Binding-site contacts:
Ligand atom O5 contacts residue ASN78 of chain 3.E at 2.2 Å (h-bond).
Ligand atom C8 contacts residue TYR23 of chain 3.E at 3.3 Å (hydrophobic).
Ligand atom O5 contacts residue ALA69 of chain 3.E at 3.5 Å.
Ligand atom N2 contacts residue ASN78 of chain 3.E at 3.2 Å (h-bond).
Ligand atom C6 contacts residue ASN78 of chain 3.E at 4.5 Å.
Ligand atom C6 contacts residue ALA69 of chain 3.E at 4.1 Å (hydrophobic).
Ligand atom C4 contacts residue ASN78 of chain 3.E at 4.2 Å.
Ligand atom C7 contacts residue ASN78 of chain 3.E at 3.9 Å.
Ligand atom C3 contacts residue ASN78 of chain 3.E at 4.0 Å.
Ligand atom C5 contacts residue VAL68 of chain 3.E at 4.4 Å (hydrophobic).
Ligand atom C6 contacts residue VAL68 of chain 3.E at 3.1 Å (hydrophobic).
Ligand atom C1 contacts residue ALA69 of chain 3.E at 4.3 Å (hydrophobic).
Ligand atom O6 contacts residue ALA69 of chain 3.E at 4.0 Å.
Ligand atom C1 contacts residue SER80 of chain 3.E at 3.8 Å.
Ligand atom C5 contacts residue ALA69 of chain 3.E at 4.4 Å (hydrophobic).
Ligand atom C2 contacts residue ASN78 of chain 3.E at 2.7 Å.
Ligand atom O7 contacts residue ASN78 of chain 3.E at 4.0 Å.
Ligand atom O7 contacts residue TYR23 of chain 3.E at 4.2 Å.
Ligand atom C7 contacts residue TYR23 of chain 3.E at 4.0 Å (hydrophobic).
Ligand atom O6 contacts residue VAL68 of chain 3.E at 3.8 Å.
Ligand atom C1 contacts residue ASN78 of chain 3.E at 1.4 Å.
Ligand atom C5 contacts residue SER80 of chain 3.E at 4.0 Å.
Ligand atom O5 contacts residue SER80 of chain 3.E at 4.1 Å.
Ligand atom C5 contacts residue ASN78 of chain 3.E at 3.5 Å.

This small molecule binds to this protein.
Small molecule (SMILES): CC(=O)N[C@H]1[C@H](O[C@H]2[C@H](O)[C@@H](NC(C)=O)CO[C@@H]2CO)O[C@H](CO)[C@@H](O[C@@H]2O[C@H](CO)[C@@H](O)[C@H](O)[C@@H]2O)[C@@H]1O

Sequence of chain 3.E:
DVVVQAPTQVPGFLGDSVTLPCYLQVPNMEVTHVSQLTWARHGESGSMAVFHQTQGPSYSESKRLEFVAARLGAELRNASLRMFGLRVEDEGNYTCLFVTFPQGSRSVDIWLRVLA